Sequence of chain 1.A:
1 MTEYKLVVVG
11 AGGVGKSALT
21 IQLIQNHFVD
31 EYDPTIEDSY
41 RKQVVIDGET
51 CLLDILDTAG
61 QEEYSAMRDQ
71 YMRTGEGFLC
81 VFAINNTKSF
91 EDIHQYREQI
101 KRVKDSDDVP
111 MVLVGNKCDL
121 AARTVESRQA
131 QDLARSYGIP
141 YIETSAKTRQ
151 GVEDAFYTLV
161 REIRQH

A protein and the small-molecule ligand that binds it are described below.
Small molecule (SMILES): Nc1nc2c(ncn2[C@@H]2O[C@H](CO[P](=O)(O)O[P](=O)(O)NP(=O)(O)O)[C@@H](O)[C@H]2O)c(=O)[nH]1

Binding-site contacts:
Ligand atom O2B contacts residue SER17 of chain 1.A at 3.0 Å (h-bond).
Ligand atom O1B contacts residue LYS16 of chain 1.A at 2.9 Å (salt-bridge).
Ligand atom O1G contacts residue PRO34 of chain 1.A at 3.5 Å.
Ligand atom O2B contacts residue MG1 of chain 1.C at 2.0 Å.
Ligand atom PG contacts residue MG1 of chain 1.C at 3.2 Å.
Ligand atom O2' contacts residue ASP30 of chain 1.A at 3.3 Å.
Ligand atom O6 contacts residue ALA146 of chain 1.A at 2.8 Å (h-bond).
Ligand atom O3' contacts residue ASP30 of chain 1.A at 3.5 Å (salt-bridge).
Ligand atom C6 contacts residue ASP119 of chain 1.A at 3.5 Å.
Ligand atom O3G contacts residue GLY60 of chain 1.A at 2.9 Å (h-bond).
Ligand atom O6 contacts residue SER145 of chain 1.A at 3.6 Å (h-bond).
Ligand atom O1B contacts residue GLY15 of chain 1.A at 3.2 Å (h-bond).
Ligand atom N3B contacts residue MG1 of chain 1.C at 3.5 Å.
Ligand atom O1B contacts residue GLY13 of chain 1.A at 3.5 Å (h-bond).
Ligand atom PB contacts residue MG1 of chain 1.C at 3.2 Å.
Ligand atom O1A contacts residue SER17 of chain 1.A at 3.3 Å (h-bond).
Ligand atom O1A contacts residue GLY15 of chain 1.A at 3.3 Å.
Ligand atom O3G contacts residue GLY12 of chain 1.A at 3.5 Å.
Ligand atom N3B contacts residue GLY13 of chain 1.A at 3.0 Å (h-bond).
Ligand atom N1 contacts residue ASP119 of chain 1.A at 2.7 Å (salt-bridge).
Ligand atom O4' contacts residue LYS117 of chain 1.A at 3.2 Å (salt-bridge).
Ligand atom O2B contacts residue LYS16 of chain 1.A at 3.6 Å.
Ligand atom O1G contacts residue GLN61 of chain 1.A at 3.0 Å (h-bond).
Ligand atom O3A contacts residue GLY15 of chain 1.A at 3.1 Å (h-bond).
Ligand atom C2' contacts residue VAL29 of chain 1.A at 3.6 Å (hydrophobic).
Ligand atom O6 contacts residue ASP119 of chain 1.A at 3.5 Å (salt-bridge).
Ligand atom C2 contacts residue ASP119 of chain 1.A at 3.6 Å.
Ligand atom O2G contacts residue THR35 of chain 1.A at 2.9 Å (h-bond).
Ligand atom O2' contacts residue VAL29 of chain 1.A at 2.7 Å (h-bond).
Ligand atom C8 contacts residue ALA18 of chain 1.A at 3.5 Å (hydrophobic).
Ligand atom O2' contacts residue PHE28 of chain 1.A at 3.3 Å.
Ligand atom O6 contacts residue LYS147 of chain 1.A at 3.6 Å.
Ligand atom O6 contacts residue LYS117 of chain 1.A at 3.5 Å.
Ligand atom O1A contacts residue ALA18 of chain 1.A at 2.8 Å (h-bond).
Ligand atom N2 contacts residue ASP119 of chain 1.A at 2.8 Å (salt-bridge).
Ligand atom N7 contacts residue ASN116 of chain 1.A at 3.3 Å (h-bond).
Ligand atom O1B contacts residue VAL14 of chain 1.A at 3.4 Å (h-bond).
Ligand atom O3G contacts residue LYS16 of chain 1.A at 2.6 Å (salt-bridge).
Ligand atom O2G contacts residue MG1 of chain 1.C at 2.0 Å.
Ligand atom O6 contacts residue ASN116 of chain 1.A at 3.3 Å (h-bond).